Sequence of chain 1.C:
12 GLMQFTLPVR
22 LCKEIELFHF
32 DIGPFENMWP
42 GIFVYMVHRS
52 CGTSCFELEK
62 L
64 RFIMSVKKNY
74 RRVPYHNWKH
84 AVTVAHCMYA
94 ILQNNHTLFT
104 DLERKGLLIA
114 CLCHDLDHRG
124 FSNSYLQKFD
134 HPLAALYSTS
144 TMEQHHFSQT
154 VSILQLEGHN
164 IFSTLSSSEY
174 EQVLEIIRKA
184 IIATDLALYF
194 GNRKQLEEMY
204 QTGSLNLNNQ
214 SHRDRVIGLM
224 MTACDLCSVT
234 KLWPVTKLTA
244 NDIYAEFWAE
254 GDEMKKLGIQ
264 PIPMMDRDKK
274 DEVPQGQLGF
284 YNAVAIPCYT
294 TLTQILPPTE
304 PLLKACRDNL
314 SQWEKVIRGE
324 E

The protein below binds the small molecule below.
Small molecule (SMILES): Cc1ccc(Nc2cncnc2)c(C(=O)Nc2cc(C)nn2-c2ccccc2)n1

Binding-site contacts:
Ligand atom C6 contacts residue PHE283 of chain 1.C at 3.7 Å (hydrophobic).
Ligand atom C23 contacts residue ILE246 of chain 1.C at 3.1 Å (hydrophobic).
Ligand atom N15 contacts residue PHE283 of chain 1.C at 3.4 Å.
Ligand atom N19 contacts residue ALA243 of chain 1.C at 3.7 Å.
Ligand atom C23 contacts residue THR239 of chain 1.C at 3.6 Å.
Ligand atom C11 contacts residue TYR247 of chain 1.C at 3.6 Å (hydrophobic).
Ligand atom C1 contacts residue PHE283 of chain 1.C at 3.6 Å (hydrophobic).
Ligand atom N14 contacts residue PHE283 of chain 1.C at 3.4 Å.
Ligand atom C28 contacts residue ILE246 of chain 1.C at 1.9 Å (hydrophobic).
Ligand atom C25 contacts residue LEU229 of chain 1.C at 3.5 Å (hydrophobic).
Ligand atom N19 contacts residue ILE246 of chain 1.C at 3.6 Å.
Ligand atom C11 contacts residue MET267 of chain 1.C at 3.6 Å (hydrophobic).
Ligand atom C1 contacts residue MET267 of chain 1.C at 3.7 Å (hydrophobic).
Ligand atom C12 contacts residue PHE250 of chain 1.C at 3.7 Å (hydrophobic).
Ligand atom C23 contacts residue SER231 of chain 1.C at 3.8 Å.
Ligand atom N9 contacts residue PHE283 of chain 1.C at 3.6 Å.
Ligand atom C10 contacts residue PHE283 of chain 1.C at 3.5 Å (hydrophobic).
Ligand atom C24 contacts residue PHE283 of chain 1.C at 3.8 Å (hydrophobic).
Ligand atom C3 contacts residue LEU189 of chain 1.C at 3.6 Å (hydrophobic).
Ligand atom C23 contacts residue ALA243 of chain 1.C at 3.6 Å (hydrophobic).
Ligand atom N17 contacts residue ILE246 of chain 1.C at 3.3 Å.
Ligand atom C13 contacts residue MET267 of chain 1.C at 3.4 Å (hydrophobic).
Ligand atom N7 contacts residue MET267 of chain 1.C at 3.1 Å (h-bond).
Ligand atom C29 contacts residue LEU229 of chain 1.C at 3.8 Å (hydrophobic).
Ligand atom N9 contacts residue MET267 of chain 1.C at 3.1 Å (h-bond).
Ligand atom C21 contacts residue ILE246 of chain 1.C at 2.6 Å (hydrophobic).
Ligand atom C26 contacts residue GLY279 of chain 1.C at 3.2 Å.
Ligand atom N19 contacts residue THR239 of chain 1.C at 3.7 Å.
Ligand atom C10 contacts residue MET267 of chain 1.C at 3.5 Å (hydrophobic).
Ligand atom N20 contacts residue ILE246 of chain 1.C at 2.3 Å.
Ligand atom N19 contacts residue GLN280 of chain 1.C at 3.8 Å.
Ligand atom C16 contacts residue PHE283 of chain 1.C at 3.7 Å (hydrophobic).
Ligand atom C11 contacts residue GLN280 of chain 1.C at 3.8 Å.
Ligand atom C26 contacts residue TYR247 of chain 1.C at 3.7 Å (hydrophobic).
Ligand atom C8 contacts residue PHE283 of chain 1.C at 3.5 Å (hydrophobic).
Ligand atom C4 contacts residue LEU189 of chain 1.C at 3.3 Å (hydrophobic).
Ligand atom C27 contacts residue ILE246 of chain 1.C at 3.4 Å (hydrophobic).
Ligand atom C27 contacts residue GLN280 of chain 1.C at 3.1 Å.
Ligand atom O18 contacts residue GLN280 of chain 1.C at 2.9 Å (h-bond).
Ligand atom N20 contacts residue SER231 of chain 1.C at 3.1 Å.